Sequence of chain 1.D:
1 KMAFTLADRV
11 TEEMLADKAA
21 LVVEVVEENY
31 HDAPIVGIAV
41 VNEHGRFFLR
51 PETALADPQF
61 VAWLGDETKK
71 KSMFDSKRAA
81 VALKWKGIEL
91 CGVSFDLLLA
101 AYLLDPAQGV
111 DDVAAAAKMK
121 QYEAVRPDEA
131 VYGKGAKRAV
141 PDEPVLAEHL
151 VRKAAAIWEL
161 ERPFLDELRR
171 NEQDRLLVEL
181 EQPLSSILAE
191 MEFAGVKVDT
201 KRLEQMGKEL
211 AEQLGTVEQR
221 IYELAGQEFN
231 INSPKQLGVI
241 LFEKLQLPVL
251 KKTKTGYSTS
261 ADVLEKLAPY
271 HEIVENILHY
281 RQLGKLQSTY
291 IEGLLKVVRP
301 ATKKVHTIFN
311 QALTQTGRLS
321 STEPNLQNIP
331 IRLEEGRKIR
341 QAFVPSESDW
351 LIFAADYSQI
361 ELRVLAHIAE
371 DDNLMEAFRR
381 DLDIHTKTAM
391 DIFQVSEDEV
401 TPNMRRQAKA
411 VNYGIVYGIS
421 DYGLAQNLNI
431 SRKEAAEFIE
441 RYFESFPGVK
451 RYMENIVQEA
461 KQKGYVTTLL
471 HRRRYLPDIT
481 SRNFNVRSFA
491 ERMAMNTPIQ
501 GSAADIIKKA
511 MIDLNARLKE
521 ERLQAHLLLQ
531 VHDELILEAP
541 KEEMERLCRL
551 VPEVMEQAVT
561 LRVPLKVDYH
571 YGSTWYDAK

This protein binds this small molecule.
Small molecule (SMILES): Nc1nc2c(ncn2[C@H]2C[C@H](O)[C@@H](CO[P](=O)(O)N[P](=O)(O)OP(=O)(O)O)O2)c(=O)[nH]1

Binding-site contacts:
Ligand atom C8 contacts residue C429 of chain 1.E at 3.5 Å.
Ligand atom O3' contacts residue ARG318 of chain 1.D at 3.5 Å (salt-bridge).
Ligand atom PB contacts residue GLN359 of chain 1.D at 3.5 Å.
Ligand atom O1B contacts residue HIS385 of chain 1.D at 2.7 Å (h-bond).
Ligand atom O2G contacts residue ASP356 of chain 1.D at 3.0 Å (salt-bridge).
Ligand atom O3G contacts residue ARG405 of chain 1.D at 2.2 Å (salt-bridge).
Ligand atom O5' contacts residue ASP533 of chain 1.D at 3.0 Å (salt-bridge).
Ligand atom C1' contacts residue ARG318 of chain 1.D at 3.3 Å.
Ligand atom PA contacts residue MN1 of chain 1.O at 3.5 Å.
Ligand atom N3A contacts residue LYS409 of chain 1.D at 3.2 Å (salt-bridge).
Ligand atom C5' contacts residue ASP533 of chain 1.D at 3.6 Å.
Ligand atom O2G contacts residue MN1 of chain 1.O at 2.5 Å.
Ligand atom O2B contacts residue MN1 of chain 1.O at 2.3 Å.
Ligand atom O2A contacts residue ASP533 of chain 1.D at 3.3 Å (salt-bridge).
Ligand atom O2B contacts residue GLN359 of chain 1.D at 3.3 Å (h-bond).
Ligand atom O3B contacts residue HIS385 of chain 1.D at 3.0 Å.
Ligand atom PB contacts residue MN1 of chain 1.O at 3.4 Å.
Ligand atom O1B contacts residue TYR413 of chain 1.D at 2.4 Å (h-bond).
Ligand atom O2B contacts residue ASP533 of chain 1.D at 3.1 Å (salt-bridge).
Ligand atom PA contacts residue C429 of chain 1.E at 3.4 Å.
Ligand atom O2B contacts residue TYR357 of chain 1.D at 3.2 Å (h-bond).
Ligand atom C3' contacts residue GLU361 of chain 1.D at 3.5 Å.
Ligand atom O4' contacts residue C429 of chain 1.E at 3.0 Å.
Ligand atom O3' contacts residue GLU361 of chain 1.D at 2.5 Å (salt-bridge).
Ligand atom C2 contacts residue TYR413 of chain 1.D at 3.6 Å (hydrophobic).
Ligand atom O5' contacts residue C429 of chain 1.E at 2.8 Å (h-bond).
Ligand atom O2A contacts residue C429 of chain 1.E at 3.3 Å (h-bond).
Ligand atom O1A contacts residue LYS409 of chain 1.D at 3.1 Å (salt-bridge).
Ligand atom PG contacts residue ARG405 of chain 1.D at 3.5 Å.
Ligand atom O1A contacts residue C429 of chain 1.E at 3.2 Å.
Ligand atom C2' contacts residue TYR413 of chain 1.D at 3.6 Å (hydrophobic).
Ligand atom O1B contacts residue GLN359 of chain 1.D at 3.2 Å.
Ligand atom C2' contacts residue GLU361 of chain 1.D at 3.4 Å.
Ligand atom O2G contacts residue TYR357 of chain 1.D at 3.0 Å (h-bond).
Ligand atom O1G contacts residue LYS409 of chain 1.D at 3.4 Å (salt-bridge).
Ligand atom O2A contacts residue MN1 of chain 1.O at 2.5 Å.
Ligand atom N2 contacts residue TYR417 of chain 1.D at 3.5 Å.
Ligand atom O3B contacts residue GLN359 of chain 1.D at 3.2 Å (h-bond).
Ligand atom PB contacts residue HIS385 of chain 1.D at 3.4 Å.
Ligand atom O4' contacts residue ARG318 of chain 1.D at 3.2 Å (salt-bridge).